Sequence of chain 21.A:
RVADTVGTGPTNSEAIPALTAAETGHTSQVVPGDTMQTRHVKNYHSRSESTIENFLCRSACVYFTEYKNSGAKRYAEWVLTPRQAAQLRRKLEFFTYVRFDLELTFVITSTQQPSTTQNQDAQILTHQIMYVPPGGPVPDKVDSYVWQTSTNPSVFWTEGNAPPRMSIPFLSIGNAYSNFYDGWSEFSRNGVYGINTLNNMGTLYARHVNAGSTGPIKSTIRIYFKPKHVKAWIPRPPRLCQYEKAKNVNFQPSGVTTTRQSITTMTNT

A protein and the small-molecule ligand that binds it are described below.
Small molecule (SMILES): O=C(O)c1ccc(NS(=O)(=O)c2ccc(N3C(=O)c4ccccc4C3=O)cc2)cc1

Sequence of chain 46.A:
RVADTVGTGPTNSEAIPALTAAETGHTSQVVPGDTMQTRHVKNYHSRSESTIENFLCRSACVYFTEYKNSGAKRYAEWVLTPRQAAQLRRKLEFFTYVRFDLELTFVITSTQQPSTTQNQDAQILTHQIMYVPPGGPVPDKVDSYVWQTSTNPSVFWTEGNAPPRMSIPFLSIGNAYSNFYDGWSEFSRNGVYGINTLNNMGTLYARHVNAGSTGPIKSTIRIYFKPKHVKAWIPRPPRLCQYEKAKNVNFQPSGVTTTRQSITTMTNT

Sequence of chain 21.C:
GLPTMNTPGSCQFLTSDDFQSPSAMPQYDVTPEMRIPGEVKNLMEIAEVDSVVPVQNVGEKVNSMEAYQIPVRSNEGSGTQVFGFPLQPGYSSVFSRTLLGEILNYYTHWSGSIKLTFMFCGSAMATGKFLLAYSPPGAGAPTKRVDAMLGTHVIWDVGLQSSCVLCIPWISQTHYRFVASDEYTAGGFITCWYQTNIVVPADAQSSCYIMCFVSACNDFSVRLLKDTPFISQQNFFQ

Binding-site contacts:
Ligand atom C5 contacts residue ASP155 of chain 46.A at 2.5 Å.
Ligand atom C1 contacts residue TYR157 of chain 46.A at 3.5 Å (hydrophobic).
Ligand atom C14 contacts residue PHE76 of chain 21.A at 3.3 Å (hydrophobic).
Ligand atom O5 contacts residue ARG219 of chain 46.A at 3.5 Å (salt-bridge).
Ligand atom C21 contacts residue ARG234 of chain 21.A at 3.5 Å.
Ligand atom C12 contacts residue GLN234 of chain 21.C at 2.8 Å.
Ligand atom O1 contacts residue GLN234 of chain 21.C at 2.6 Å (h-bond).
Ligand atom C6 contacts residue GLN160 of chain 46.A at 2.9 Å.
Ligand atom C1 contacts residue GLN160 of chain 46.A at 2.6 Å.
Ligand atom C2 contacts residue SER156 of chain 46.A at 3.6 Å.
Ligand atom C6 contacts residue SER156 of chain 46.A at 3.4 Å.
Ligand atom O2 contacts residue GLN233 of chain 21.C at 2.9 Å (h-bond).
Ligand atom C4 contacts residue TYR157 of chain 46.A at 3.5 Å (hydrophobic).
Ligand atom O4 contacts residue PHE76 of chain 21.A at 2.2 Å.
Ligand atom O5 contacts residue ARG234 of chain 21.A at 2.7 Å (salt-bridge).
Ligand atom C4 contacts residue ASP155 of chain 46.A at 1.9 Å.
Ligand atom S1 contacts residue GLN234 of chain 21.C at 2.2 Å (h-bond).
Ligand atom O2 contacts residue GLN234 of chain 21.C at 2.5 Å (h-bond).
Ligand atom C21 contacts residue GLN160 of chain 46.A at 3.6 Å.
Ligand atom C7 contacts residue GLN234 of chain 21.C at 2.2 Å.
Ligand atom C13 contacts residue PHE76 of chain 21.A at 2.9 Å (hydrophobic).
Ligand atom O4 contacts residue PHE236 of chain 21.C at 2.6 Å.
Ligand atom N1 contacts residue TYR157 of chain 46.A at 2.5 Å (h-bond).
Ligand atom C8 contacts residue ASP155 of chain 46.A at 3.7 Å.
Ligand atom O1 contacts residue GLN233 of chain 21.C at 3.6 Å.
Ligand atom C6 contacts residue TYR157 of chain 46.A at 2.6 Å (hydrophobic).
Ligand atom O6 contacts residue GLN160 of chain 46.A at 2.9 Å.
Ligand atom C3 contacts residue SER156 of chain 46.A at 3.2 Å.
Ligand atom O6 contacts residue ARG234 of chain 21.A at 3.4 Å (salt-bridge).
Ligand atom C2 contacts residue GLN160 of chain 46.A at 3.5 Å.
Ligand atom O2 contacts residue TYR157 of chain 46.A at 3.4 Å.
Ligand atom C5 contacts residue TYR157 of chain 46.A at 2.8 Å (hydrophobic).
Ligand atom C8 contacts residue GLN234 of chain 21.C at 2.9 Å.
Ligand atom C13 contacts residue PHE236 of chain 21.C at 3.4 Å (hydrophobic).
Ligand atom C3 contacts residue ASP155 of chain 46.A at 3.0 Å.
Ligand atom C20 contacts residue PHE76 of chain 21.A at 3.2 Å (hydrophobic).
Ligand atom C4 contacts residue SER156 of chain 46.A at 3.0 Å.
Ligand atom N1 contacts residue ASP155 of chain 46.A at 2.5 Å (salt-bridge).
Ligand atom N1 contacts residue SER156 of chain 46.A at 2.9 Å.
Ligand atom C5 contacts residue SER156 of chain 46.A at 2.9 Å.